This protein binds this small molecule.
Small molecule (SMILES): CC[C@H](O)/C=C/C=C(C)/C=C/C(=O)NC(=O)/C=C/C1=CCN1C(=O)O

Sequence of chain 1.D:
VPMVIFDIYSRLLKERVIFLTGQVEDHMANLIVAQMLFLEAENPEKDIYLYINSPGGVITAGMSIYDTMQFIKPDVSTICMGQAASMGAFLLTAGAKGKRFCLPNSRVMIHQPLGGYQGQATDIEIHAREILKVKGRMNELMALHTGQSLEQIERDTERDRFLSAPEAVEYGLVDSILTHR

Binding-site contacts:
Ligand atom C12 contacts residue GLY68 of chain 1.D at 3.7 Å.
Ligand atom C17 contacts residue HIS122 of chain 1.D at 3.6 Å.
Ligand atom C17 contacts residue SER97 of chain 1.D at 1.4 Å.
Ligand atom O3 contacts residue GLY68 of chain 1.D at 2.6 Å (h-bond).
Ligand atom C16 contacts residue GLN123 of chain 1.D at 4.5 Å.
Ligand atom C16 contacts residue HIS122 of chain 1.D at 4.0 Å.
Ligand atom C17 contacts residue GLY68 of chain 1.D at 3.6 Å.
Ligand atom N1 contacts residue LEU125 of chain 1.D at 4.5 Å.
Ligand atom C16 contacts residue MPD1 of chain 1.NA at 3.3 Å.
Ligand atom O3 contacts residue MET98 of chain 1.D at 3.8 Å.
Ligand atom N2 contacts residue GLY68 of chain 1.D at 4.1 Å.
Ligand atom C13 contacts residue LEU125 of chain 1.D at 4.4 Å (hydrophobic).
Ligand atom N1 contacts residue HIS122 of chain 1.D at 3.5 Å (h-bond).
Ligand atom C10 contacts residue GLN34 of chain 1.D at 4.2 Å.
Ligand atom O2 contacts residue GLN34 of chain 1.D at 4.4 Å.
Ligand atom C15 contacts residue ILE70 of chain 1.D at 4.2 Å (hydrophobic).
Ligand atom C16 contacts residue SER97 of chain 1.D at 3.1 Å.
Ligand atom N1 contacts residue GLY68 of chain 1.D at 3.8 Å.
Ligand atom N1 contacts residue MPD1 of chain 1.NA at 4.3 Å.
Ligand atom O3 contacts residue GLY67 of chain 1.D at 3.2 Å.
Ligand atom O1 contacts residue GLN34 of chain 1.D at 3.3 Å (h-bond).
Ligand atom C17 contacts residue MET98 of chain 1.D at 3.8 Å (hydrophobic).
Ligand atom C17 contacts residue GLY67 of chain 1.D at 4.1 Å.
Ligand atom C16 contacts residue PRO124 of chain 1.D at 4.2 Å (hydrophobic).
Ligand atom N2 contacts residue GLY67 of chain 1.D at 4.3 Å.
Ligand atom C15 contacts residue LEU125 of chain 1.D at 3.7 Å (hydrophobic).
Ligand atom C13 contacts residue GLY68 of chain 1.D at 3.4 Å.
Ligand atom C15 contacts residue SER97 of chain 1.D at 4.2 Å.
Ligand atom O3 contacts residue SER97 of chain 1.D at 2.3 Å (h-bond).
Ligand atom C16 contacts residue ILE70 of chain 1.D at 4.4 Å (hydrophobic).
Ligand atom C16 contacts residue GLY68 of chain 1.D at 4.3 Å.
Ligand atom C16 contacts residue LEU125 of chain 1.D at 4.0 Å (hydrophobic).
Ligand atom C14 contacts residue LEU125 of chain 1.D at 4.2 Å (hydrophobic).
Ligand atom C14 contacts residue SER97 of chain 1.D at 3.6 Å.
Ligand atom C14 contacts residue GLY68 of chain 1.D at 3.4 Å.
Ligand atom C11 contacts residue GLY68 of chain 1.D at 4.2 Å.
Ligand atom N1 contacts residue SER97 of chain 1.D at 2.3 Å (h-bond).
Ligand atom C15 contacts residue GLY68 of chain 1.D at 3.9 Å.